Binding-site contacts:
Ligand atom C17 contacts residue THR21 of chain 1.Y at 3.7 Å.
Ligand atom N2 contacts residue ASP126 of chain 1.Z at 3.6 Å (salt-bridge).
Ligand atom C38 contacts residue ARG137 of chain 1.Z at 3.7 Å.
Ligand atom C20 contacts residue GLY47 of chain 1.Y at 3.6 Å.
Ligand atom C30 contacts residue SER96 of chain 1.Y at 3.7 Å.
Ligand atom C10 contacts residue THR21 of chain 1.Y at 3.7 Å.
Ligand atom N34 contacts residue ASP126 of chain 1.Z at 3.5 Å.
Ligand atom C28 contacts residue MES1 of chain 1.WA at 3.8 Å.
Ligand atom C40 contacts residue SER28 of chain 1.Y at 3.6 Å.
Ligand atom N2 contacts residue VAL128 of chain 1.Z at 3.7 Å.
Ligand atom N16 contacts residue GLY47 of chain 1.Y at 2.8 Å (h-bond).
Ligand atom C9 contacts residue ALA49 of chain 1.Y at 3.7 Å (hydrophobic).
Ligand atom C15 contacts residue GLY47 of chain 1.Y at 3.6 Å.
Ligand atom C26 contacts residue ALA20 of chain 1.Y at 3.6 Å (hydrophobic).
Ligand atom O19 contacts residue THR21 of chain 1.Y at 3.0 Å (h-bond).
Ligand atom C12 contacts residue GLY47 of chain 1.Y at 3.5 Å.
Ligand atom C29 contacts residue SER96 of chain 1.Y at 3.6 Å.
Ligand atom O19 contacts residue ALA20 of chain 1.Y at 3.0 Å.
Ligand atom C24 contacts residue ALA49 of chain 1.Y at 3.8 Å (hydrophobic).
Ligand atom N34 contacts residue SER130 of chain 1.Z at 3.4 Å (h-bond).
Ligand atom C8 contacts residue THR21 of chain 1.Y at 3.8 Å.
Ligand atom C26 contacts residue ALA49 of chain 1.Y at 3.6 Å (hydrophobic).
Ligand atom C9 contacts residue ASP126 of chain 1.Z at 3.4 Å.
Ligand atom C29 contacts residue GLY48 of chain 1.Y at 3.8 Å.
Ligand atom C14 contacts residue THR21 of chain 1.Y at 3.5 Å.
Ligand atom C25 contacts residue ALA49 of chain 1.Y at 3.4 Å (hydrophobic).
Ligand atom C38 contacts residue SER124 of chain 1.Z at 3.4 Å.
Ligand atom C12 contacts residue THR21 of chain 1.Y at 3.5 Å.
Ligand atom O1 contacts residue VAL128 of chain 1.Z at 3.8 Å.
Ligand atom C30 contacts residue GLY48 of chain 1.Y at 3.8 Å.
Ligand atom N7 contacts residue ASP126 of chain 1.Z at 3.1 Å (salt-bridge).
Ligand atom C20 contacts residue THR1 of chain 1.Y at 3.0 Å.
Ligand atom C27 contacts residue LYS32 of chain 1.Y at 3.5 Å.
Ligand atom C23 contacts residue LYS33 of chain 1.Y at 3.8 Å.
Ligand atom C25 contacts residue VAL31 of chain 1.Y at 3.5 Å (hydrophobic).
Ligand atom O35 contacts residue ALA27 of chain 1.Y at 3.6 Å.
Ligand atom N13 contacts residue THR21 of chain 1.Y at 2.7 Å (h-bond).
Ligand atom C39 contacts residue SER130 of chain 1.Z at 3.4 Å.
Ligand atom C33 contacts residue ASP126 of chain 1.Z at 3.6 Å.
Ligand atom O11 contacts residue ALA49 of chain 1.Y at 3.0 Å (h-bond).

The protein below binds the small molecule below.
Small molecule (SMILES): Cc1ccc(CNC(=O)[C@H](CCc2ccccc2)NC(=O)[C@H](CC(=O)NCC(C)(C)C)NC(=O)c2cc(C)on2)cc1

Sequence of chain 1.Z:
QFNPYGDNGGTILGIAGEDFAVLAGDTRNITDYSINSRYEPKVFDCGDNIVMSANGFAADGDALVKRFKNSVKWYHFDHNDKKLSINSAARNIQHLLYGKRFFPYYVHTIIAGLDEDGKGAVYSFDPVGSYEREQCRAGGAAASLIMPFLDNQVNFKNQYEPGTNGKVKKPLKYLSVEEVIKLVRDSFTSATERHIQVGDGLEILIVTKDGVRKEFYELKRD

Sequence of chain 1.Y:
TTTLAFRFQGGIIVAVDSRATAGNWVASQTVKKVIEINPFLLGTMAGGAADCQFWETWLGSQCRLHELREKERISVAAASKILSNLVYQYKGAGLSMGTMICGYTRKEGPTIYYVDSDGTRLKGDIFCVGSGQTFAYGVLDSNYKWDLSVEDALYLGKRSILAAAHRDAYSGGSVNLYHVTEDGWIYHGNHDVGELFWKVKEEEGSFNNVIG